Binding-site contacts:
Ligand atom N07 contacts residue ILE25 of chain 1.A at 3.5 Å (h-bond).
Ligand atom C02 contacts residue ILE40 of chain 1.A at 3.7 Å (hydrophobic).
Ligand atom C08 contacts residue PHE51 of chain 1.A at 3.6 Å (hydrophobic).
Ligand atom C05 contacts residue PHE51 of chain 1.A at 3.9 Å (hydrophobic).
Ligand atom C19 contacts residue GLN48 of chain 1.A at 3.5 Å.
Ligand atom C10 contacts residue NAP1 of chain 1.B at 3.6 Å.
Ligand atom N07 contacts residue NAP1 of chain 1.B at 3.7 Å.
Ligand atom C18 contacts residue GLN48 of chain 1.A at 3.3 Å.
Ligand atom C02 contacts residue ASP47 of chain 1.A at 3.5 Å.
Ligand atom O15 contacts residue LEU70 of chain 1.A at 3.6 Å.
Ligand atom O11 contacts residue ILE114 of chain 1.A at 3.9 Å.
Ligand atom C23 contacts residue ARG43 of chain 1.A at 3.7 Å.
Ligand atom C24 contacts residue ILE40 of chain 1.A at 3.8 Å (hydrophobic).
Ligand atom N09 contacts residue ILE25 of chain 1.A at 2.9 Å (h-bond).
Ligand atom C05 contacts residue ASP47 of chain 1.A at 3.6 Å.
Ligand atom N06 contacts residue THR133 of chain 1.A at 3.9 Å.
Ligand atom N04 contacts residue ASP47 of chain 1.A at 2.8 Å (salt-bridge).
Ligand atom C08 contacts residue ILE25 of chain 1.A at 3.6 Å (hydrophobic).
Ligand atom N09 contacts residue TYR120 of chain 1.A at 3.3 Å (h-bond).
Ligand atom N07 contacts residue TRP26 of chain 1.A at 3.3 Å.
Ligand atom N06 contacts residue TRP26 of chain 1.A at 3.5 Å.
Ligand atom N25 contacts residue ILE40 of chain 1.A at 3.6 Å.
Ligand atom O21 contacts residue GLN48 of chain 1.A at 2.7 Å (h-bond).
Ligand atom C20 contacts residue GLN48 of chain 1.A at 3.7 Å.
Ligand atom C03 contacts residue ASP47 of chain 1.A at 3.6 Å.
Ligand atom C12 contacts residue PHE51 of chain 1.A at 3.5 Å (hydrophobic).
Ligand atom C05 contacts residue ALA27 of chain 1.A at 3.8 Å (hydrophobic).
Ligand atom N06 contacts residue ASP47 of chain 1.A at 2.8 Å (salt-bridge).
Ligand atom C01 contacts residue EDO1 of chain 1.G at 3.9 Å.
Ligand atom C01 contacts residue ASP47 of chain 1.A at 3.6 Å.
Ligand atom C05 contacts residue TRP26 of chain 1.A at 3.8 Å (hydrophobic).
Ligand atom N06 contacts residue ALA27 of chain 1.A at 3.7 Å.
Ligand atom O11 contacts residue NAP1 of chain 1.B at 3.4 Å.
Ligand atom N09 contacts residue NAP1 of chain 1.B at 3.8 Å.
Ligand atom N07 contacts residue PHE51 of chain 1.A at 3.5 Å.
Ligand atom N09 contacts residue PHE51 of chain 1.A at 3.7 Å.
Ligand atom C08 contacts residue NAP1 of chain 1.B at 3.5 Å.
Ligand atom N09 contacts residue ILE114 of chain 1.A at 3.0 Å (h-bond).
Ligand atom C14 contacts residue LEU70 of chain 1.A at 3.9 Å (hydrophobic).
Ligand atom N07 contacts residue ALA27 of chain 1.A at 3.9 Å.

A small-molecule ligand and the protein it binds are described below.
Small molecule (SMILES): CCc1nc(N)nc(N)c1OCCCOc1ncccc1CCCO

Sequence of chain 1.A:
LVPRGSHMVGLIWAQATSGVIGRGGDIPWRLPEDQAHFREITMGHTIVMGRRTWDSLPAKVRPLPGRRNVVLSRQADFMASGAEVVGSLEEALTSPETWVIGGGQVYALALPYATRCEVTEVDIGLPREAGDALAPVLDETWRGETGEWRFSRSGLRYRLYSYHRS